Binding-site contacts:
Ligand atom C4 contacts residue ASN1077 of chain 1.C at 4.2 Å.
Ligand atom C1 contacts residue ASN1077 of chain 1.C at 1.4 Å.
Ligand atom O7 contacts residue ASN1087 of chain 1.C at 4.0 Å.
Ligand atom C2 contacts residue THR1091 of chain 1.C at 4.4 Å.
Ligand atom C3 contacts residue ASN1077 of chain 1.C at 3.8 Å.
Ligand atom C1 contacts residue ASN1073 of chain 1.C at 3.6 Å.
Ligand atom O3 contacts residue ASN1073 of chain 1.C at 3.8 Å.
Ligand atom C8 contacts residue ASN1072 of chain 1.C at 4.3 Å.
Ligand atom C8 contacts residue GLY1076 of chain 1.C at 3.7 Å.
Ligand atom C4 contacts residue THR1091 of chain 1.C at 4.5 Å.
Ligand atom O5 contacts residue ASN1077 of chain 1.C at 2.4 Å (h-bond).
Ligand atom C7 contacts residue ASN1077 of chain 1.C at 3.7 Å.
Ligand atom O5 contacts residue THR1091 of chain 1.C at 3.9 Å.
Ligand atom C4 contacts residue ASN1073 of chain 1.C at 4.3 Å.
Ligand atom C8 contacts residue ASN1073 of chain 1.C at 3.8 Å.
Ligand atom N2 contacts residue ALA1088 of chain 1.C at 3.8 Å.
Ligand atom C2 contacts residue ASN1077 of chain 1.C at 2.4 Å.
Ligand atom C3 contacts residue THR1091 of chain 1.C at 4.0 Å.
Ligand atom C7 contacts residue ALA1088 of chain 1.C at 3.8 Å (hydrophobic).
Ligand atom O5 contacts residue ASN1073 of chain 1.C at 3.9 Å.
Ligand atom O7 contacts residue ALA1088 of chain 1.C at 3.4 Å.
Ligand atom O6 contacts residue ASN1073 of chain 1.C at 4.1 Å.
Ligand atom C8 contacts residue ASN1077 of chain 1.C at 4.2 Å.
Ligand atom C2 contacts residue ASN1073 of chain 1.C at 3.8 Å.
Ligand atom C3 contacts residue ASN1073 of chain 1.C at 4.4 Å.
Ligand atom N2 contacts residue ASN1077 of chain 1.C at 2.9 Å (h-bond).
Ligand atom O7 contacts residue SER1086 of chain 1.C at 4.2 Å.
Ligand atom C7 contacts residue ASN1073 of chain 1.C at 4.4 Å.
Ligand atom N2 contacts residue GLY1076 of chain 1.C at 4.3 Å.
Ligand atom O7 contacts residue GLY1076 of chain 1.C at 3.5 Å.
Ligand atom C1 contacts residue THR1091 of chain 1.C at 3.8 Å.
Ligand atom C5 contacts residue ASN1077 of chain 1.C at 3.6 Å.
Ligand atom N2 contacts residue ASN1073 of chain 1.C at 4.3 Å.
Ligand atom C7 contacts residue GLY1076 of chain 1.C at 3.8 Å.
Ligand atom C5 contacts residue THR1091 of chain 1.C at 3.8 Å.
Ligand atom O7 contacts residue ASN1077 of chain 1.C at 4.0 Å.
Ligand atom N2 contacts residue THR1091 of chain 1.C at 4.5 Å.

The protein below binds the small molecule below.
Small molecule (SMILES): CC(=O)N[C@H]1[C@H](O[C@H]2[C@H](O)[C@@H](NC(C)=O)CO[C@@H]2CO)O[C@H](CO)[C@@H](O[C@@H]2O[C@H](CO[C@H]3O[C@H](CO)[C@@H](O)[C@H](O)[C@@H]3O)[C@@H](O)[C@H](O[C@H]3O[C@H](CO)[C@@H](O)[C@H](O)[C@@H]3O)[C@@H]2O)[C@@H]1O

Sequence of chain 1.C:
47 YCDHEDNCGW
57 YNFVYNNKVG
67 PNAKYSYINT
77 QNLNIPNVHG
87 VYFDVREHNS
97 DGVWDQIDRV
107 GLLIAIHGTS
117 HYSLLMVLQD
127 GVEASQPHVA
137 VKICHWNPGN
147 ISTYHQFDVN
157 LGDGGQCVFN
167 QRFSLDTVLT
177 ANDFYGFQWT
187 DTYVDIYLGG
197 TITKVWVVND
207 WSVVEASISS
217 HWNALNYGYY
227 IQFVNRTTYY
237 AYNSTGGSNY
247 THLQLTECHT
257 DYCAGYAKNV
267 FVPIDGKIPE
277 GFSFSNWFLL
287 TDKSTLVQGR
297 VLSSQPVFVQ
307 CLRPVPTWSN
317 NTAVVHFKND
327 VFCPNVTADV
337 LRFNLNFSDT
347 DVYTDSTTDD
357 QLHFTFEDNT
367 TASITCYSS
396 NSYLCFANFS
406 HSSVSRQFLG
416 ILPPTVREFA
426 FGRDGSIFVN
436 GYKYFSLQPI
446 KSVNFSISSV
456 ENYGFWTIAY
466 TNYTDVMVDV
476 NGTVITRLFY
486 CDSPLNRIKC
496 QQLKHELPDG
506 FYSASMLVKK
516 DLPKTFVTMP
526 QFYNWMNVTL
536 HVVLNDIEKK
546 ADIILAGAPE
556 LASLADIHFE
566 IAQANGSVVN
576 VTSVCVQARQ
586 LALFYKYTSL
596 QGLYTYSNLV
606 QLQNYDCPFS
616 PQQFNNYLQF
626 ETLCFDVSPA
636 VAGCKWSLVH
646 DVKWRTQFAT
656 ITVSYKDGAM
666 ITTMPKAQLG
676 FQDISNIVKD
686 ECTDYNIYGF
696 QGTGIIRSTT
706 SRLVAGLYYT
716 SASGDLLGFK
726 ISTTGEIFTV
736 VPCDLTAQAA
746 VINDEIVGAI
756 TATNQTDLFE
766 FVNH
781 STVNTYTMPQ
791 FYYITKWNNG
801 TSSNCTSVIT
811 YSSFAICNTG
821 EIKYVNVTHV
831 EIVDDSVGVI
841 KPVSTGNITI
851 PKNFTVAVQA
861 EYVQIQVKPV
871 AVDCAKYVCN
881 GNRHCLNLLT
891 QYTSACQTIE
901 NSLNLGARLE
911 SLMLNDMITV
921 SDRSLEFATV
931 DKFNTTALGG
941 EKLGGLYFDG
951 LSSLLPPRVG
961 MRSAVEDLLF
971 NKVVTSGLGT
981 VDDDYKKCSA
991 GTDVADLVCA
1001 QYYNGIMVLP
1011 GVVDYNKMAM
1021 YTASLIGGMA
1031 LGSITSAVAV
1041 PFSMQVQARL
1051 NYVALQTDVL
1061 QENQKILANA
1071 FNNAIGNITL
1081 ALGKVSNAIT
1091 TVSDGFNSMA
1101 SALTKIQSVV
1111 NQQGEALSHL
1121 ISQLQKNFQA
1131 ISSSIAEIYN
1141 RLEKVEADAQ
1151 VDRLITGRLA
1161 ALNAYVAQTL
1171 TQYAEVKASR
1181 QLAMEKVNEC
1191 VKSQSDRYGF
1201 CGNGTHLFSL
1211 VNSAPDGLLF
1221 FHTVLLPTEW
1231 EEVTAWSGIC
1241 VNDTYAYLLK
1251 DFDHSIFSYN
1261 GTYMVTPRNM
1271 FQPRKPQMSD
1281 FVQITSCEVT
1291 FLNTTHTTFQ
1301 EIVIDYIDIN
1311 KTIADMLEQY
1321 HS